Binding-site contacts:
Ligand atom N7 contacts residue SER416 of chain 1.D at 3.3 Å.
Ligand atom C6 contacts residue PRO204 of chain 1.D at 3.9 Å (hydrophobic).
Ligand atom C5' contacts residue DC1 of chain 1.OB at 3.1 Å.
Ligand atom C2 contacts residue PRO415 of chain 1.D at 3.8 Å (hydrophobic).
Ligand atom N6 contacts residue SER416 of chain 1.D at 3.4 Å (h-bond).
Ligand atom OP1 contacts residue DC1 of chain 1.OB at 2.5 Å (h-bond).
Ligand atom N9 contacts residue HIS414 of chain 1.D at 4.1 Å.
Ligand atom N6 contacts residue GLY421 of chain 1.D at 4.0 Å.
Ligand atom C5 contacts residue PRO415 of chain 1.D at 3.7 Å (hydrophobic).
Ligand atom N1 contacts residue PRO415 of chain 1.D at 3.7 Å.
Ligand atom C8 contacts residue HIS414 of chain 1.D at 3.0 Å.
Ligand atom P contacts residue DC1 of chain 1.OB at 1.6 Å.
Ligand atom N1 contacts residue VAL203 of chain 1.D at 3.5 Å.
Ligand atom N1 contacts residue GLY423 of chain 1.D at 3.0 Å (h-bond).
Ligand atom C2 contacts residue VAL203 of chain 1.D at 4.1 Å (hydrophobic).
Ligand atom C6 contacts residue PRO415 of chain 1.D at 3.7 Å (hydrophobic).
Ligand atom C4' contacts residue DC1 of chain 1.OB at 3.9 Å.
Ligand atom N7 contacts residue HIS414 of chain 1.D at 3.6 Å.
Ligand atom OP2 contacts residue DC1 of chain 1.OB at 2.5 Å (h-bond).
Ligand atom N6 contacts residue GLY423 of chain 1.D at 3.5 Å (h-bond).
Ligand atom N7 contacts residue ASN393 of chain 1.D at 4.0 Å.
Ligand atom C4 contacts residue PRO415 of chain 1.D at 3.8 Å (hydrophobic).
Ligand atom C2' contacts residue PRO415 of chain 1.D at 3.8 Å (hydrophobic).
Ligand atom C2' contacts residue HIS414 of chain 1.D at 3.2 Å.
Ligand atom N6 contacts residue PHE422 of chain 1.D at 4.0 Å.
Ligand atom N9 contacts residue PRO415 of chain 1.D at 4.0 Å.
Ligand atom C1' contacts residue PRO415 of chain 1.D at 3.7 Å (hydrophobic).
Ligand atom C2 contacts residue GLY423 of chain 1.D at 3.4 Å.
Ligand atom C4 contacts residue PRO204 of chain 1.D at 4.0 Å (hydrophobic).
Ligand atom N3 contacts residue PRO415 of chain 1.D at 3.9 Å.
Ligand atom O5' contacts residue DC1 of chain 1.OB at 2.5 Å (h-bond).
Ligand atom C6 contacts residue SER416 of chain 1.D at 4.0 Å.
Ligand atom C6 contacts residue GLY423 of chain 1.D at 3.9 Å.
Ligand atom C2 contacts residue PRO204 of chain 1.D at 4.1 Å (hydrophobic).
Ligand atom N7 contacts residue PRO204 of chain 1.D at 4.1 Å.
Ligand atom C6 contacts residue VAL203 of chain 1.D at 4.1 Å (hydrophobic).
Ligand atom C5 contacts residue PRO204 of chain 1.D at 3.8 Å (hydrophobic).
Ligand atom O4' contacts residue DC1 of chain 1.OB at 3.9 Å.
Ligand atom C8 contacts residue SER416 of chain 1.D at 4.1 Å.
Ligand atom C5 contacts residue SER416 of chain 1.D at 3.8 Å.

The protein below binds the small molecule below.
Small molecule (SMILES): Nc1ncnc2c1ncn2[C@H]1C[C@H](O)[C@@H](COP(=O)(O)O)O1

Sequence of chain 1.D:
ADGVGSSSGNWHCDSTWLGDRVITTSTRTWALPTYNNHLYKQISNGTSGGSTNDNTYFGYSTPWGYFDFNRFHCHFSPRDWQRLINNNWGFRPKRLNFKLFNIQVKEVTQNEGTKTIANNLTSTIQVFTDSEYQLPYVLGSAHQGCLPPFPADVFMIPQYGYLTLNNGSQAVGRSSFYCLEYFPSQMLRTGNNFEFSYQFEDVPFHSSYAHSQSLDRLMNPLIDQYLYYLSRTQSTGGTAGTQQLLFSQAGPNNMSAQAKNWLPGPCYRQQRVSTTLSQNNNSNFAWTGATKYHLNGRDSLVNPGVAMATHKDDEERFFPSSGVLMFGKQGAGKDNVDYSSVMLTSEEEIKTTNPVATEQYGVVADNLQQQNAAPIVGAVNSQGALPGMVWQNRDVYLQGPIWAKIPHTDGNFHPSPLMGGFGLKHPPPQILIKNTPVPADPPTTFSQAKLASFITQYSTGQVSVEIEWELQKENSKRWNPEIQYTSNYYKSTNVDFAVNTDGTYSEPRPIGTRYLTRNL